Binding-site contacts:
Ligand atom O23 contacts residue LYS103 of chain 1.A at 3.4 Å.
Ligand atom N21 contacts residue PHE228 of chain 1.A at 3.3 Å.
Ligand atom C14 contacts residue LYS104 of chain 1.A at 3.7 Å.
Ligand atom O23 contacts residue LYS104 of chain 1.A at 2.8 Å (salt-bridge).
Ligand atom C25 contacts residue LYS104 of chain 1.A at 3.3 Å.
Ligand atom C6 contacts residue TYR189 of chain 1.A at 3.5 Å (hydrophobic).
Ligand atom C33 contacts residue PHE228 of chain 1.A at 3.7 Å (hydrophobic).
Ligand atom C19 contacts residue TYR189 of chain 1.A at 3.3 Å (hydrophobic).
Ligand atom C30 contacts residue LYS104 of chain 1.A at 3.6 Å.
Ligand atom O17 contacts residue LYS104 of chain 1.A at 3.4 Å.
Ligand atom C5 contacts residue TYR189 of chain 1.A at 3.6 Å (hydrophobic).
Ligand atom C8 contacts residue TYR189 of chain 1.A at 3.2 Å (hydrophobic).
Ligand atom C19 contacts residue VAL180 of chain 1.A at 3.4 Å (hydrophobic).
Ligand atom CL9 contacts residue TYR182 of chain 1.A at 3.6 Å.
Ligand atom C1 contacts residue TYR189 of chain 1.A at 3.5 Å (hydrophobic).
Ligand atom C1 contacts residue LEU235 of chain 1.A at 3.4 Å (hydrophobic).
Ligand atom C18 contacts residue TYR182 of chain 1.A at 3.6 Å (hydrophobic).
Ligand atom O7 contacts residue VAL107 of chain 1.A at 3.6 Å.
Ligand atom C25 contacts residue PRO237 of chain 1.A at 3.0 Å (hydrophobic).
Ligand atom C31 contacts residue LYS105 of chain 1.A at 3.5 Å.
Ligand atom O7 contacts residue TYR189 of chain 1.A at 3.6 Å.
Ligand atom C2 contacts residue TRP230 of chain 1.A at 3.7 Å (hydrophobic).
Ligand atom C27 contacts residue HIS236 of chain 1.A at 3.3 Å.
Ligand atom C27 contacts residue TYR319 of chain 1.A at 3.3 Å (hydrophobic).
Ligand atom N21 contacts residue TRP230 of chain 1.A at 3.3 Å.
Ligand atom C30 contacts residue LYS105 of chain 1.A at 3.4 Å.
Ligand atom N21 contacts residue TYR189 of chain 1.A at 3.2 Å.
Ligand atom C2 contacts residue LEU235 of chain 1.A at 3.5 Å (hydrophobic).
Ligand atom C20 contacts residue TYR319 of chain 1.A at 3.5 Å (hydrophobic).
Ligand atom N13 contacts residue LYS102 of chain 1.A at 2.8 Å (salt-bridge).
Ligand atom C19 contacts residue GLY191 of chain 1.A at 3.4 Å.
Ligand atom CL9 contacts residue TRP230 of chain 1.A at 3.4 Å.
Ligand atom N13 contacts residue LEU101 of chain 1.A at 3.7 Å.
Ligand atom C29 contacts residue PRO237 of chain 1.A at 3.6 Å (hydrophobic).
Ligand atom C4 contacts residue LEU101 of chain 1.A at 3.7 Å (hydrophobic).
Ligand atom C14 contacts residue LYS102 of chain 1.A at 3.5 Å.
Ligand atom C8 contacts residue LEU235 of chain 1.A at 3.5 Å (hydrophobic).
Ligand atom O17 contacts residue LYS102 of chain 1.A at 3.4 Å (salt-bridge).
Ligand atom O23 contacts residue LYS102 of chain 1.A at 3.2 Å (salt-bridge).
Ligand atom C18 contacts residue VAL180 of chain 1.A at 3.6 Å (hydrophobic).

The small molecule below binds the protein below.
Small molecule (SMILES): CN(C)c1c(Oc2cc(Cl)cc(C#N)c2)cc(CC(=O)N2CCc3ccccc3C2)[nH]c1=O

Sequence of chain 1.A:
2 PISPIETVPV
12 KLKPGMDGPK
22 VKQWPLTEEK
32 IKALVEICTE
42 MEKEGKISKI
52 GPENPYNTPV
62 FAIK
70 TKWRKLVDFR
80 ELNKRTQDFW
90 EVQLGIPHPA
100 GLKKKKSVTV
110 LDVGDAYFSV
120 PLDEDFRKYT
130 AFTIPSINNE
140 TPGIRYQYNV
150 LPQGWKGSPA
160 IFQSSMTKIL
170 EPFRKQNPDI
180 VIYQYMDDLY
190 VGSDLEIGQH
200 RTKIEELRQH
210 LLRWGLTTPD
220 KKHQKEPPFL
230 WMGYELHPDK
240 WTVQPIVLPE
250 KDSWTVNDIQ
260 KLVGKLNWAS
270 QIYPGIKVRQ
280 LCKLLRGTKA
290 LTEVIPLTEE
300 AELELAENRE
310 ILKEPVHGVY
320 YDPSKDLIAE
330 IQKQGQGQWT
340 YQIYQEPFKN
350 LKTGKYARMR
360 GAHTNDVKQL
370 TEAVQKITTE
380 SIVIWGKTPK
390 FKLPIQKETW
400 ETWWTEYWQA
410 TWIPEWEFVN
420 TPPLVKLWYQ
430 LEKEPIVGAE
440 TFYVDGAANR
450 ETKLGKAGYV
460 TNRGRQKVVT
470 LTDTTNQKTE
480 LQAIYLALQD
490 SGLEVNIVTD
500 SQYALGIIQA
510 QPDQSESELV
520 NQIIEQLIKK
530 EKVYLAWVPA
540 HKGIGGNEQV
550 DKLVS